Binding-site contacts:
Ligand atom C4 contacts residue LYS156 of chain 27.B at 4.0 Å.
Ligand atom C5 contacts residue HIS155 of chain 27.B at 4.0 Å.
Ligand atom C6 contacts residue HIS155 of chain 27.B at 3.4 Å.
Ligand atom OAH contacts residue LEU2 of chain 27.B at 2.8 Å (h-bond).
Ligand atom O5 contacts residue ARG157 of chain 27.B at 3.8 Å.
Ligand atom C3 contacts residue ARG157 of chain 27.B at 3.7 Å.
Ligand atom O6B contacts residue LYS156 of chain 27.B at 3.3 Å.
Ligand atom OAH contacts residue THR4 of chain 27.B at 3.7 Å.
Ligand atom O6B contacts residue HIS94 of chain 27.B at 4.0 Å.
Ligand atom OAF contacts residue ARG157 of chain 27.B at 2.8 Å (salt-bridge).
Ligand atom O6A contacts residue HIS155 of chain 27.B at 3.8 Å.
Ligand atom OAH contacts residue ARG157 of chain 27.B at 3.1 Å (salt-bridge).
Ligand atom O4 contacts residue SER93 of chain 27.B at 3.0 Å (h-bond).
Ligand atom O6A contacts residue HIS94 of chain 27.B at 3.2 Å (h-bond).
Ligand atom O5 contacts residue LYS156 of chain 27.B at 3.4 Å.
Ligand atom SAG contacts residue ARG157 of chain 27.B at 3.6 Å (salt-bridge).
Ligand atom C3 contacts residue ALA158 of chain 27.B at 4.0 Å (hydrophobic).
Ligand atom C5 contacts residue LEU62 of chain 27.B at 3.8 Å (hydrophobic).
Ligand atom O6A contacts residue SER93 of chain 27.B at 3.2 Å.
Ligand atom O3 contacts residue ALA158 of chain 27.B at 3.0 Å (h-bond).
Ligand atom SAG contacts residue THR4 of chain 27.B at 3.9 Å.
Ligand atom C6 contacts residue SER93 of chain 27.B at 4.0 Å.
Ligand atom C6 contacts residue LEU62 of chain 27.B at 3.5 Å (hydrophobic).
Ligand atom O6B contacts residue ARG157 of chain 27.B at 3.3 Å (salt-bridge).
Ligand atom O6A contacts residue LEU62 of chain 27.B at 3.4 Å.
Ligand atom C2 contacts residue ALA158 of chain 27.B at 3.7 Å (hydrophobic).
Ligand atom O5 contacts residue HIS155 of chain 27.B at 3.6 Å.
Ligand atom C6 contacts residue HIS94 of chain 27.B at 3.9 Å.
Ligand atom O5B contacts residue LYS156 of chain 27.B at 3.3 Å.
Ligand atom OBI contacts residue LYS156 of chain 27.B at 4.0 Å.
Ligand atom O3 contacts residue ARG157 of chain 27.B at 3.3 Å (salt-bridge).
Ligand atom OAH contacts residue ASP3 of chain 27.B at 4.0 Å.
Ligand atom C3 contacts residue LYS156 of chain 27.B at 4.0 Å.
Ligand atom OAF contacts residue ALA158 of chain 27.B at 3.3 Å.
Ligand atom O6B contacts residue LEU62 of chain 27.B at 4.0 Å.
Ligand atom OAF contacts residue THR4 of chain 27.B at 2.9 Å (h-bond).
Ligand atom O3 contacts residue LYS156 of chain 27.B at 3.0 Å.
Ligand atom O6B contacts residue HIS155 of chain 27.B at 3.3 Å (h-bond).
Ligand atom O4 contacts residue HIS155 of chain 27.B at 3.5 Å (h-bond).
Ligand atom O4 contacts residue LYS156 of chain 27.B at 3.5 Å.

Sequence of chain 27.B:
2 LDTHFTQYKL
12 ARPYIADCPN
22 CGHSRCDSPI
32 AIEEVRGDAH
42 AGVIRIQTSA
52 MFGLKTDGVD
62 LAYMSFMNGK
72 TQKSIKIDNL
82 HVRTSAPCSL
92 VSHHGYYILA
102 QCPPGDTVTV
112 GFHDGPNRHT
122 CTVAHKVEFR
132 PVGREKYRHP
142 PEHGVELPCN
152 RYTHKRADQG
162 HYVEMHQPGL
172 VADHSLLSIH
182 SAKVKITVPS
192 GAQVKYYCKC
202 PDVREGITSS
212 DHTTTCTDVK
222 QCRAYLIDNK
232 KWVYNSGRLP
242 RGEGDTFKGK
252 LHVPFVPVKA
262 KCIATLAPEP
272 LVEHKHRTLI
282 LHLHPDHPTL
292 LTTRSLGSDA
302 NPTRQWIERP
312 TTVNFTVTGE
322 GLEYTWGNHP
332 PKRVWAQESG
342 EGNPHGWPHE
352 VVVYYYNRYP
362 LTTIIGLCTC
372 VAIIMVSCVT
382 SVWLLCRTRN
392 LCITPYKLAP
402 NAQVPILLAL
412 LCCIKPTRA

This small molecule binds to this protein.
Small molecule (SMILES): O=C(O)[C@@H]1O[C@H](O[C@H]2[C@@H](OS(=O)(=O)O)O[C@@H](O)[C@H](NS(=O)(=O)O)[C@H]2O)[C@@H](OS(=O)(=O)O)[C@H](O)[C@@H]1O